This small molecule binds to this protein.
Small molecule (SMILES): Cc1nc(-c2ccc(OCCCCCN3CCN(c4ccnc(N)c4)C3=O)cc2)no1

Sequence of chain 2.A:
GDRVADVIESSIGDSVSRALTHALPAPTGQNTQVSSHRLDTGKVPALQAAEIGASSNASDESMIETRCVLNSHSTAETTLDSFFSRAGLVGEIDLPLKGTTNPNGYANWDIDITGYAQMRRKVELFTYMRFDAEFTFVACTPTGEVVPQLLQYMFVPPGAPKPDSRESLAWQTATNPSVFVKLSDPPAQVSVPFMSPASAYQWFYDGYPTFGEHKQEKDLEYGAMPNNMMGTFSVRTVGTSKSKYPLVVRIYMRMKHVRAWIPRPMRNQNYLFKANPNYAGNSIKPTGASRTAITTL

Sequence of chain 2.C:
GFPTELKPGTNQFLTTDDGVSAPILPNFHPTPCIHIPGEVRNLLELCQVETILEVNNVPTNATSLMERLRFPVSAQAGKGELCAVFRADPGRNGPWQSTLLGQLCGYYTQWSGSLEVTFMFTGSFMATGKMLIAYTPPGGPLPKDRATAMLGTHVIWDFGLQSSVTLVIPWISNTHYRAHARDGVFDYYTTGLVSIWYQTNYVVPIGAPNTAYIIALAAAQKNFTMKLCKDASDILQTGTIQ

Sequence of chain 3.C:
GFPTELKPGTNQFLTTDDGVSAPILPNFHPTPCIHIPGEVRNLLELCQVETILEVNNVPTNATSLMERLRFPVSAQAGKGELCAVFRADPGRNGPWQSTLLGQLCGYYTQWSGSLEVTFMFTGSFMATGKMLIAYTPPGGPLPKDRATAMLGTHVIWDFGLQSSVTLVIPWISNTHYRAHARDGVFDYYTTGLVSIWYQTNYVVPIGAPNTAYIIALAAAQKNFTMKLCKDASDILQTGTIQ

Binding-site contacts:
Ligand atom N1 contacts residue ASP112 of chain 2.A at 3.9 Å.
Ligand atom O2 contacts residue PHE137 of chain 2.A at 4.0 Å.
Ligand atom C17 contacts residue PHE135 of chain 2.A at 3.9 Å (hydrophobic).
Ligand atom O3 contacts residue ILE113 of chain 2.A at 3.0 Å (h-bond).
Ligand atom N4 contacts residue TRP203 of chain 2.A at 3.6 Å (h-bond).
Ligand atom C16 contacts residue ILE111 of chain 2.A at 3.5 Å (hydrophobic).
Ligand atom C19 contacts residue ILE24 of chain 2.C at 3.5 Å (hydrophobic).
Ligand atom C8 contacts residue TYR201 of chain 2.A at 3.3 Å (hydrophobic).
Ligand atom O2 contacts residue PHE233 of chain 2.A at 3.0 Å.
Ligand atom C5 contacts residue TRP203 of chain 2.A at 3.8 Å (hydrophobic).
Ligand atom N6 contacts residue PHE155 of chain 2.A at 3.8 Å.
Ligand atom N2 contacts residue TRP203 of chain 2.A at 3.9 Å.
Ligand atom C16 contacts residue PHE155 of chain 2.A at 3.9 Å (hydrophobic).
Ligand atom C15 contacts residue MET195 of chain 2.A at 3.8 Å (hydrophobic).
Ligand atom C3 contacts residue ASP112 of chain 2.A at 3.0 Å.
Ligand atom O1 contacts residue MET195 of chain 2.A at 3.2 Å.
Ligand atom C15 contacts residue VAL192 of chain 2.A at 3.2 Å (hydrophobic).
Ligand atom C14 contacts residue MET195 of chain 2.A at 3.9 Å (hydrophobic).
Ligand atom C2 contacts residue THR114 of chain 2.A at 3.6 Å.
Ligand atom N5 contacts residue PHE233 of chain 2.A at 3.2 Å.
Ligand atom N1 contacts residue THR114 of chain 2.A at 4.0 Å.
Ligand atom C22 contacts residue VAL179 of chain 2.A at 3.4 Å (hydrophobic).
Ligand atom N6 contacts residue ILE24 of chain 2.C at 3.9 Å.
Ligand atom C13 contacts residue PHE135 of chain 2.A at 3.4 Å (hydrophobic).
Ligand atom C18 contacts residue PHE155 of chain 2.A at 3.9 Å (hydrophobic).
Ligand atom C2 contacts residue ASP112 of chain 2.A at 2.8 Å.
Ligand atom O3 contacts residue ASP112 of chain 2.A at 3.6 Å.
Ligand atom C17 contacts residue PHE155 of chain 2.A at 3.7 Å (hydrophobic).
Ligand atom C9 contacts residue ILE113 of chain 2.A at 3.7 Å (hydrophobic).
Ligand atom C14 contacts residue PHE155 of chain 2.A at 3.9 Å (hydrophobic).
Ligand atom C19 contacts residue VAL192 of chain 2.A at 3.4 Å (hydrophobic).
Ligand atom C13 contacts residue ILE111 of chain 2.A at 4.0 Å (hydrophobic).
Ligand atom C7 contacts residue TYR201 of chain 2.A at 3.8 Å (hydrophobic).
Ligand atom C4 contacts residue TRP203 of chain 2.A at 4.0 Å (hydrophobic).
Ligand atom C14 contacts residue PHE135 of chain 2.A at 3.7 Å (hydrophobic).
Ligand atom C7 contacts residue ASN228 of chain 2.A at 3.8 Å.
Ligand atom C13 contacts residue MET195 of chain 2.A at 3.9 Å (hydrophobic).
Ligand atom N5 contacts residue PHE137 of chain 2.A at 3.5 Å.
Ligand atom C12 contacts residue MET195 of chain 2.A at 3.8 Å (hydrophobic).
Ligand atom C16 contacts residue PHE135 of chain 2.A at 3.4 Å (hydrophobic).